Sequence of chain 1.A:
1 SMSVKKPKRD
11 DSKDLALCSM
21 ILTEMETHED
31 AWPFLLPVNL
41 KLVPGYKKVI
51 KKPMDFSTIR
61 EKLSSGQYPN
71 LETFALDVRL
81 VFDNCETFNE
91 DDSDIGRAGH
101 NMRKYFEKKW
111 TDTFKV

This small molecule binds to this protein.
Small molecule (SMILES): Cn1nc2c(c1NC(=O)[C@@H]1CCCN1S(=O)(=O)c1ccc(F)cc1)CCC2

Binding-site contacts:
Ligand atom N03 contacts residue ASN89 of chain 1.A at 3.2 Å (h-bond).
Ligand atom O16 contacts residue ILE95 of chain 1.A at 4.1 Å.
Ligand atom C24 contacts residue TRP32 of chain 1.A at 3.3 Å (hydrophobic).
Ligand atom C01 contacts residue PRO33 of chain 1.A at 3.3 Å (hydrophobic).
Ligand atom C01 contacts residue PHE34 of chain 1.A at 3.6 Å (hydrophobic).
Ligand atom N03 contacts residue VAL38 of chain 1.A at 4.0 Å.
Ligand atom C11 contacts residue PRO33 of chain 1.A at 3.7 Å (hydrophobic).
Ligand atom C04 contacts residue ASN89 of chain 1.A at 3.7 Å.
Ligand atom N03 contacts residue TYR46 of chain 1.A at 4.1 Å.
Ligand atom O09 contacts residue VAL38 of chain 1.A at 4.0 Å.
Ligand atom C06 contacts residue PRO33 of chain 1.A at 3.9 Å (hydrophobic).
Ligand atom C01 contacts residue VAL38 of chain 1.A at 3.9 Å (hydrophobic).
Ligand atom N07 contacts residue VAL38 of chain 1.A at 3.8 Å.
Ligand atom C18 contacts residue TRP32 of chain 1.A at 4.1 Å (hydrophobic).
Ligand atom C05 contacts residue VAL38 of chain 1.A at 3.9 Å (hydrophobic).
Ligand atom C26 contacts residue VAL43 of chain 1.A at 4.1 Å (hydrophobic).
Ligand atom C11 contacts residue PRO37 of chain 1.A at 3.5 Å (hydrophobic).
Ligand atom N02 contacts residue ILE95 of chain 1.A at 3.9 Å.
Ligand atom C08 contacts residue PRO33 of chain 1.A at 3.6 Å (hydrophobic).
Ligand atom O16 contacts residue TRP32 of chain 1.A at 3.8 Å.
Ligand atom C23 contacts residue TRP32 of chain 1.A at 3.6 Å (hydrophobic).
Ligand atom C26 contacts residue ILE95 of chain 1.A at 4.1 Å (hydrophobic).
Ligand atom C08 contacts residue VAL38 of chain 1.A at 4.0 Å (hydrophobic).
Ligand atom C06 contacts residue ILE95 of chain 1.A at 3.9 Å (hydrophobic).
Ligand atom C27 contacts residue PHE88 of chain 1.A at 3.5 Å (hydrophobic).
Ligand atom C25 contacts residue ILE95 of chain 1.A at 3.8 Å (hydrophobic).
Ligand atom C12 contacts residue LEU36 of chain 1.A at 3.8 Å (hydrophobic).
Ligand atom N02 contacts residue PRO33 of chain 1.A at 4.1 Å.
Ligand atom C12 contacts residue PRO37 of chain 1.A at 3.4 Å (hydrophobic).
Ligand atom N03 contacts residue ILE95 of chain 1.A at 3.9 Å.
Ligand atom C11 contacts residue LEU36 of chain 1.A at 3.4 Å (hydrophobic).
Ligand atom C05 contacts residue ILE95 of chain 1.A at 3.7 Å (hydrophobic).
Ligand atom N07 contacts residue PRO33 of chain 1.A at 2.8 Å (h-bond).
Ligand atom C01 contacts residue ILE95 of chain 1.A at 4.2 Å (hydrophobic).
Ligand atom C11 contacts residue VAL38 of chain 1.A at 4.1 Å (hydrophobic).
Ligand atom C26 contacts residue ASN89 of chain 1.A at 4.1 Å.
Ligand atom N02 contacts residue VAL38 of chain 1.A at 3.5 Å.
Ligand atom C06 contacts residue VAL38 of chain 1.A at 3.5 Å (hydrophobic).
Ligand atom C27 contacts residue ASN89 of chain 1.A at 3.4 Å.
Ligand atom C10 contacts residue PRO33 of chain 1.A at 3.4 Å (hydrophobic).